Sequence of chain 1.A:
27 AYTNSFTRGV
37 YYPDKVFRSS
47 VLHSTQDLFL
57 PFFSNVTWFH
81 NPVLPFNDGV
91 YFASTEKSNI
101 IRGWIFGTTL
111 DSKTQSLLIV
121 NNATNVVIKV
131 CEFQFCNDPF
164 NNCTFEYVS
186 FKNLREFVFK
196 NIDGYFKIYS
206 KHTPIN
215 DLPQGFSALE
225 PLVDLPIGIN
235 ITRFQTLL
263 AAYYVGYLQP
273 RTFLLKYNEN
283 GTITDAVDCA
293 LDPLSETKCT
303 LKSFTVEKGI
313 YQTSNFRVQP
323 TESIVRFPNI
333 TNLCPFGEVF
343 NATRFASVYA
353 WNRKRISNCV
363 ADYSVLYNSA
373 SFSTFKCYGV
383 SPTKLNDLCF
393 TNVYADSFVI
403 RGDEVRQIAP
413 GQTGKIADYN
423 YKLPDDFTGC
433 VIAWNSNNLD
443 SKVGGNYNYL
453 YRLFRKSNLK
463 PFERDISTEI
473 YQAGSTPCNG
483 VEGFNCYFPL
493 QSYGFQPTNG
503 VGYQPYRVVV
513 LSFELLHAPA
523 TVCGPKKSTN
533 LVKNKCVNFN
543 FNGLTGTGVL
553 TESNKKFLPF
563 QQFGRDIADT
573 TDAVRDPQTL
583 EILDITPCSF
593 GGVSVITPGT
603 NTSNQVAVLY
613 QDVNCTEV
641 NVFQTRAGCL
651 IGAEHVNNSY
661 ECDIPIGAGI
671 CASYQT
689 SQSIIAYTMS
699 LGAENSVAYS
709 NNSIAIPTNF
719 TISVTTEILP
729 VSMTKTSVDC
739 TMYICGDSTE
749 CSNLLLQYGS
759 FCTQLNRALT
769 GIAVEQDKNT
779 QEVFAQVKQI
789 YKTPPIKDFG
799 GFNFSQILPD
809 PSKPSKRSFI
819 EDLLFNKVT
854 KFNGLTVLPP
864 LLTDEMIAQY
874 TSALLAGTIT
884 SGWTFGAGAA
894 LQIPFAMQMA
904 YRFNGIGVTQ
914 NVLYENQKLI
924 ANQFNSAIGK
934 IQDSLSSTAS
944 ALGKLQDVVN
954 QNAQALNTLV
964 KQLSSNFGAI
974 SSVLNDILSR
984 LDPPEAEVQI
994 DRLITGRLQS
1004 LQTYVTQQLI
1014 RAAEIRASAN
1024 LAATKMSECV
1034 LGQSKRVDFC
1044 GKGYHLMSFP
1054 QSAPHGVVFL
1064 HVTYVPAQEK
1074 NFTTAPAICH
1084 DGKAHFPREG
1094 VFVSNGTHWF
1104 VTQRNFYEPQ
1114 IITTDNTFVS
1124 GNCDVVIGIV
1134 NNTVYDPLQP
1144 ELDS

Binding-site contacts:
Ligand atom C7 contacts residue ASN616 of chain 1.A at 3.3 Å.
Ligand atom O6 contacts residue THR618 of chain 1.A at 3.9 Å.
Ligand atom C2 contacts residue ASN616 of chain 1.A at 2.5 Å.
Ligand atom O5 contacts residue ASN616 of chain 1.A at 2.4 Å (h-bond).
Ligand atom C1 contacts residue ASN616 of chain 1.A at 1.5 Å.
Ligand atom C6 contacts residue THR618 of chain 1.A at 3.8 Å.
Ligand atom C1 contacts residue THR618 of chain 1.A at 3.8 Å.
Ligand atom C5 contacts residue ASN616 of chain 1.A at 3.7 Å.
Ligand atom C4 contacts residue ASN616 of chain 1.A at 4.2 Å.
Ligand atom N2 contacts residue ASN616 of chain 1.A at 3.0 Å (h-bond).
Ligand atom O5 contacts residue THR618 of chain 1.A at 3.0 Å (h-bond).
Ligand atom O7 contacts residue ASN616 of chain 1.A at 3.7 Å.
Ligand atom C3 contacts residue ASN616 of chain 1.A at 3.9 Å.
Ligand atom C5 contacts residue THR618 of chain 1.A at 3.9 Å.
Ligand atom C8 contacts residue ASN616 of chain 1.A at 3.9 Å.

The protein below binds the small molecule below.
Small molecule (SMILES): CC(=O)N[C@@H]1[C@@H](O)[C@H](O)[C@@H](CO)O[C@H]1O